Binding-site contacts:
Ligand atom O1 contacts residue ARG31 of chain 2.A at 4.2 Å.
Ligand atom O2 contacts residue TRP30 of chain 2.A at 3.5 Å.
Ligand atom O2 contacts residue ASN212 of chain 2.A at 3.1 Å (h-bond).
Ligand atom C1 contacts residue SER28 of chain 2.A at 3.4 Å.
Ligand atom O4 contacts residue GLU27 of chain 2.A at 4.0 Å.
Ligand atom O1 contacts residue SER28 of chain 2.A at 3.6 Å.
Ligand atom O1 contacts residue PHE186 of chain 2.A at 3.5 Å.
Ligand atom C4 contacts residue ARG31 of chain 2.A at 3.7 Å.
Ligand atom O2 contacts residue SER28 of chain 2.A at 2.8 Å (h-bond).
Ligand atom C5 contacts residue ARG105 of chain 2.A at 4.2 Å.
Ligand atom C6 contacts residue CYS260 of chain 2.A at 4.0 Å (hydrophobic).
Ligand atom O5 contacts residue ARG105 of chain 2.A at 2.9 Å (salt-bridge).
Ligand atom O1 contacts residue GLU27 of chain 2.A at 2.9 Å (salt-bridge).
Ligand atom C2 contacts residue ASN212 of chain 2.A at 3.7 Å.
Ligand atom O5 contacts residue ASP104 of chain 2.A at 2.9 Å (salt-bridge).
Ligand atom C5 contacts residue PRO158 of chain 2.A at 4.0 Å (hydrophobic).
Ligand atom O3 contacts residue ARG162 of chain 2.A at 2.7 Å (salt-bridge).
Ligand atom C3 contacts residue TRP30 of chain 2.A at 4.1 Å (hydrophobic).
Ligand atom C6 contacts residue PRO158 of chain 2.A at 3.9 Å (hydrophobic).
Ligand atom C2 contacts residue ASP240 of chain 2.A at 3.7 Å.
Ligand atom C1 contacts residue ARG31 of chain 2.A at 3.7 Å.
Ligand atom C3 contacts residue ARG162 of chain 2.A at 4.0 Å.
Ligand atom C2 contacts residue PHE186 of chain 2.A at 4.1 Å (hydrophobic).
Ligand atom C5 contacts residue ARG31 of chain 2.A at 3.4 Å.
Ligand atom O5 contacts residue ARG31 of chain 2.A at 2.9 Å (salt-bridge).
Ligand atom C1 contacts residue GLU27 of chain 2.A at 3.6 Å.
Ligand atom O4 contacts residue ARG105 of chain 2.A at 3.0 Å (salt-bridge).
Ligand atom C3 contacts residue ASP240 of chain 2.A at 3.6 Å.
Ligand atom O2 contacts residue ASP240 of chain 2.A at 2.7 Å (salt-bridge).
Ligand atom C1 contacts residue ARG105 of chain 2.A at 3.7 Å.
Ligand atom O5 contacts residue PRO158 of chain 2.A at 3.3 Å.
Ligand atom O1 contacts residue ARG105 of chain 2.A at 3.3 Å (salt-bridge).
Ligand atom C6 contacts residue PHE123 of chain 2.A at 3.2 Å (hydrophobic).
Ligand atom C6 contacts residue ARG162 of chain 2.A at 3.2 Å.
Ligand atom O4 contacts residue ARG31 of chain 2.A at 2.7 Å (salt-bridge).
Ligand atom O3 contacts residue ASN212 of chain 2.A at 4.0 Å.
Ligand atom C5 contacts residue ASP104 of chain 2.A at 3.5 Å.
Ligand atom C4 contacts residue ARG105 of chain 2.A at 3.9 Å.
Ligand atom O3 contacts residue ASP240 of chain 2.A at 2.8 Å (salt-bridge).
Ligand atom C2 contacts residue SER28 of chain 2.A at 3.6 Å.

The protein below binds the small molecule below.
Small molecule (SMILES): C[C@@H](O)[C@@H]1O[C@@H](O)[C@H](O)[C@H]1O

Sequence of chain 2.A:
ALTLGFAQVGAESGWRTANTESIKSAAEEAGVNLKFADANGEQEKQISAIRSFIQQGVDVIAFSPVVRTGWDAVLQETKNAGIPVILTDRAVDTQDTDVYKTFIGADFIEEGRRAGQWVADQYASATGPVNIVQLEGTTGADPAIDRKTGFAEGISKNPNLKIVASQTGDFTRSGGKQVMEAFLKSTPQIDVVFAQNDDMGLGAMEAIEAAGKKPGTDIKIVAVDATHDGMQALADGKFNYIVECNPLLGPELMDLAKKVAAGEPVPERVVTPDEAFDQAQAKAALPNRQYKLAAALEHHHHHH